Binding-site contacts:
Ligand atom C8 contacts residue GLY46 of chain 2.A at 4.3 Å.
Ligand atom C3 contacts residue ASN276 of chain 2.A at 3.8 Å.
Ligand atom O7 contacts residue GLY46 of chain 2.A at 3.8 Å.
Ligand atom C5 contacts residue ASN276 of chain 2.A at 3.2 Å.
Ligand atom C7 contacts residue ASN276 of chain 2.A at 4.2 Å.
Ligand atom O5 contacts residue ASN276 of chain 2.A at 2.1 Å (h-bond).
Ligand atom C7 contacts residue GLY46 of chain 2.A at 4.1 Å.
Ligand atom O6 contacts residue ASP274 of chain 2.A at 4.0 Å.
Ligand atom C1 contacts residue ASN276 of chain 2.A at 1.3 Å.
Ligand atom C4 contacts residue ASN276 of chain 2.A at 4.1 Å.
Ligand atom C2 contacts residue ASN276 of chain 2.A at 2.7 Å.
Ligand atom N2 contacts residue ASN276 of chain 2.A at 3.2 Å (h-bond).
Ligand atom C6 contacts residue ASN276 of chain 2.A at 4.3 Å.

Sequence of chain 2.A:
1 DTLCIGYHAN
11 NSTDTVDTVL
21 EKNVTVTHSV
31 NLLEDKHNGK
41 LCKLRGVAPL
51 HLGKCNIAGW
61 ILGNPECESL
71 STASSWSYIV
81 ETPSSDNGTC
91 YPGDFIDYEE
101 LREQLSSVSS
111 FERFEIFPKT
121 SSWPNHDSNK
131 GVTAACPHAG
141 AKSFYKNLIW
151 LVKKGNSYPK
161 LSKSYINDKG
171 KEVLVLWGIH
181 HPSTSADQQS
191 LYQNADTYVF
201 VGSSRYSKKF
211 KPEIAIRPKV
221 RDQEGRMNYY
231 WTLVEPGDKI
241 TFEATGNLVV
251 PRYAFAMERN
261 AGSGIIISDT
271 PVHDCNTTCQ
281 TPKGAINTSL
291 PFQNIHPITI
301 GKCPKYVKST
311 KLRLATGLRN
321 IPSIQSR

A protein and the small-molecule ligand that binds it are described below.
Small molecule (SMILES): CC(=O)N[C@@H]1[C@@H](O)[C@H](O)[C@@H](CO)O[C@H]1O